The small molecule below binds the protein below.
Small molecule (SMILES): Nc1ccc(C(=O)O)cc1

Sequence of chain 1.A:
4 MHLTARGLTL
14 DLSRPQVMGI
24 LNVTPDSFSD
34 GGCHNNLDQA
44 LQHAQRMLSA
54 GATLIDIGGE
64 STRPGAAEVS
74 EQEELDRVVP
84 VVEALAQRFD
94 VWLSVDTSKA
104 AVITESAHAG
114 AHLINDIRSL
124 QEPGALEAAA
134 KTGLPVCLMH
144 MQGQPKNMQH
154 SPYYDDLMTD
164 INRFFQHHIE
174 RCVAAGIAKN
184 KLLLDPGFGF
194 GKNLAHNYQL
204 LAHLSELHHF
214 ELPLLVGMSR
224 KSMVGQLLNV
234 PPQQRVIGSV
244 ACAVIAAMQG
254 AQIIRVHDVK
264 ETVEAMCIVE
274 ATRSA

Binding-site contacts:
Ligand atom C4 contacts residue THR65 of chain 1.A at 3.7 Å.
Ligand atom N4 contacts residue XHP1 of chain 1.C at 2.9 Å.
Ligand atom O2' contacts residue LYS224 of chain 1.A at 3.3 Å.
Ligand atom C4 contacts residue PRO67 of chain 1.A at 4.3 Å (hydrophobic).
Ligand atom N4 contacts residue POP1 of chain 1.D at 3.3 Å (h-bond).
Ligand atom C2 contacts residue GLY192 of chain 1.A at 3.7 Å.
Ligand atom C1 contacts residue PRO67 of chain 1.A at 4.0 Å (hydrophobic).
Ligand atom C3 contacts residue XHP1 of chain 1.C at 4.2 Å.
Ligand atom C6 contacts residue PRO67 of chain 1.A at 4.2 Å (hydrophobic).
Ligand atom C4 contacts residue XHP1 of chain 1.C at 3.2 Å.
Ligand atom C3 contacts residue ARG66 of chain 1.A at 4.2 Å.
Ligand atom C5 contacts residue ARG66 of chain 1.A at 3.6 Å.
Ligand atom C6 contacts residue LYS224 of chain 1.A at 3.9 Å.
Ligand atom C4 contacts residue POP1 of chain 1.D at 4.2 Å.
Ligand atom N4 contacts residue ARG66 of chain 1.A at 3.4 Å (salt-bridge).
Ligand atom N4 contacts residue PHE193 of chain 1.A at 3.2 Å.
Ligand atom C3 contacts residue PHE193 of chain 1.A at 3.6 Å (hydrophobic).
Ligand atom C1' contacts residue SER225 of chain 1.A at 3.5 Å.
Ligand atom C3 contacts residue LYS224 of chain 1.A at 4.1 Å.
Ligand atom C3 contacts residue THR65 of chain 1.A at 4.0 Å.
Ligand atom C6 contacts residue PHE31 of chain 1.A at 3.6 Å (hydrophobic).
Ligand atom N4 contacts residue THR65 of chain 1.A at 3.0 Å (h-bond).
Ligand atom C5 contacts residue PHE31 of chain 1.A at 3.6 Å (hydrophobic).
Ligand atom C2 contacts residue LYS224 of chain 1.A at 4.0 Å.
Ligand atom O1' contacts residue GLY192 of chain 1.A at 3.9 Å.
Ligand atom C4 contacts residue LYS224 of chain 1.A at 4.3 Å.
Ligand atom C1' contacts residue LYS224 of chain 1.A at 3.5 Å.
Ligand atom O1' contacts residue SER225 of chain 1.A at 2.9 Å (h-bond).
Ligand atom C3 contacts residue GLY192 of chain 1.A at 4.2 Å.
Ligand atom C1 contacts residue LYS224 of chain 1.A at 3.7 Å.
Ligand atom C3 contacts residue PRO67 of chain 1.A at 4.1 Å (hydrophobic).
Ligand atom C4 contacts residue PHE193 of chain 1.A at 3.8 Å (hydrophobic).
Ligand atom C5 contacts residue XHP1 of chain 1.C at 3.4 Å.
Ligand atom O2' contacts residue SER225 of chain 1.A at 2.8 Å (h-bond).
Ligand atom C5 contacts residue POP1 of chain 1.D at 3.9 Å.
Ligand atom C2 contacts residue PRO67 of chain 1.A at 3.9 Å (hydrophobic).
Ligand atom C3 contacts residue MET151 of chain 1.A at 4.0 Å (hydrophobic).
Ligand atom C5 contacts residue LYS224 of chain 1.A at 4.3 Å.
Ligand atom O1' contacts residue LYS224 of chain 1.A at 3.6 Å.
Ligand atom C4 contacts residue ARG66 of chain 1.A at 3.5 Å.